The protein below binds the small molecule below.
Small molecule (SMILES): CC(=O)N[C@H]1[C@H](O[C@H]2[C@H](O)[C@@H](NC(C)=O)CO[C@@H]2CO)O[C@H](CO)[C@@H](O[C@@H]2O[C@H](CO[C@H]3O[C@H](CO)[C@@H](O)[C@H](O)[C@@H]3O)[C@@H](O)[C@H](O[C@H]3O[C@H](CO)[C@@H](O)[C@H](O)[C@@H]3O)[C@@H]2O)[C@@H]1O

Binding-site contacts:
Ligand atom O3 contacts residue LYS123 of chain 1.K at 4.0 Å.
Ligand atom O5 contacts residue PRO7 of chain 1.L at 3.7 Å.
Ligand atom C6 contacts residue ASN61 of chain 1.L at 4.0 Å.
Ligand atom C8 contacts residue TRP29 of chain 1.B at 3.7 Å (hydrophobic).
Ligand atom C6 contacts residue GLU124 of chain 1.K at 2.7 Å.
Ligand atom C6 contacts residue GLN6 of chain 1.L at 3.8 Å.
Ligand atom C5 contacts residue ASN61 of chain 1.L at 3.1 Å.
Ligand atom C7 contacts residue ASN61 of chain 1.L at 3.7 Å.
Ligand atom O6 contacts residue GLN6 of chain 1.L at 3.7 Å.
Ligand atom C8 contacts residue PRO7 of chain 1.L at 3.7 Å (hydrophobic).
Ligand atom O5 contacts residue ASN61 of chain 1.L at 3.1 Å (h-bond).
Ligand atom O7 contacts residue GLU124 of chain 1.K at 1.9 Å.
Ligand atom N2 contacts residue GLU124 of chain 1.K at 3.4 Å (salt-bridge).
Ligand atom C4 contacts residue LYS123 of chain 1.K at 3.6 Å.
Ligand atom O6 contacts residue ASN61 of chain 1.L at 4.0 Å.
Ligand atom O6 contacts residue PRO7 of chain 1.L at 1.8 Å.
Ligand atom C8 contacts residue GLU124 of chain 1.K at 2.0 Å.
Ligand atom C7 contacts residue GLU124 of chain 1.K at 2.8 Å.
Ligand atom C8 contacts residue GLN6 of chain 1.L at 3.6 Å.
Ligand atom C1 contacts residue ASN61 of chain 1.L at 2.0 Å.
Ligand atom O3 contacts residue GLU124 of chain 1.K at 1.3 Å (salt-bridge).
Ligand atom C5 contacts residue PRO7 of chain 1.L at 3.9 Å (hydrophobic).
Ligand atom C8 contacts residue THR64 of chain 1.L at 3.1 Å.
Ligand atom C8 contacts residue GLY125 of chain 1.K at 3.9 Å.
Ligand atom C2 contacts residue GLU124 of chain 1.K at 3.2 Å.
Ligand atom C8 contacts residue ALA126 of chain 1.K at 3.7 Å (hydrophobic).
Ligand atom O4 contacts residue LYS123 of chain 1.K at 2.3 Å (salt-bridge).
Ligand atom C1 contacts residue GLU124 of chain 1.K at 3.6 Å.
Ligand atom O5 contacts residue GLU124 of chain 1.K at 3.1 Å (salt-bridge).
Ligand atom C5 contacts residue GLU124 of chain 1.K at 2.5 Å.
Ligand atom C3 contacts residue GLU124 of chain 1.K at 2.6 Å.
Ligand atom C3 contacts residue ASN61 of chain 1.L at 3.4 Å.
Ligand atom O4 contacts residue GLU124 of chain 1.K at 3.8 Å.
Ligand atom C2 contacts residue ASN61 of chain 1.L at 2.6 Å.
Ligand atom O7 contacts residue GLN6 of chain 1.L at 3.7 Å.
Ligand atom C6 contacts residue PHE33 of chain 1.B at 4.1 Å (hydrophobic).
Ligand atom C3 contacts residue LYS123 of chain 1.K at 4.0 Å.
Ligand atom C6 contacts residue PRO7 of chain 1.L at 2.8 Å (hydrophobic).
Ligand atom N2 contacts residue ASN61 of chain 1.L at 2.4 Å (h-bond).
Ligand atom C4 contacts residue GLU124 of chain 1.K at 3.5 Å.

Sequence of chain 1.B:
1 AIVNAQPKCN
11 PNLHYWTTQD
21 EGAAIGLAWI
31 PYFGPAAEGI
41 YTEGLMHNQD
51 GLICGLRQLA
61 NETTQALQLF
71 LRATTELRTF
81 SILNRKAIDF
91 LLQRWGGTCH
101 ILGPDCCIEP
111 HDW

Sequence of chain 1.K:
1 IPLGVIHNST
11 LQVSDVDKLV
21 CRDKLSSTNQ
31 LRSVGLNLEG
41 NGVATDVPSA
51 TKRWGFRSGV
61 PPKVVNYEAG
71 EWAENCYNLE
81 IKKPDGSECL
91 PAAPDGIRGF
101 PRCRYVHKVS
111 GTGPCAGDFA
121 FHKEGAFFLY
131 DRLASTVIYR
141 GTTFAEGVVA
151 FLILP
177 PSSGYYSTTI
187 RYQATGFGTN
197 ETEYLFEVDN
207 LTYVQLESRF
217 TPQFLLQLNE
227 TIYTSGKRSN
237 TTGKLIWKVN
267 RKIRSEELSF

Sequence of chain 1.L:
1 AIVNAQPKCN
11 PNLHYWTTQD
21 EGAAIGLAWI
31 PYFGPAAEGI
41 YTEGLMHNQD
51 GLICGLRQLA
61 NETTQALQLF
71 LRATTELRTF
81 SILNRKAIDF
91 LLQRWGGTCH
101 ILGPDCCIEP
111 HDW